Sequence of chain 1.B:
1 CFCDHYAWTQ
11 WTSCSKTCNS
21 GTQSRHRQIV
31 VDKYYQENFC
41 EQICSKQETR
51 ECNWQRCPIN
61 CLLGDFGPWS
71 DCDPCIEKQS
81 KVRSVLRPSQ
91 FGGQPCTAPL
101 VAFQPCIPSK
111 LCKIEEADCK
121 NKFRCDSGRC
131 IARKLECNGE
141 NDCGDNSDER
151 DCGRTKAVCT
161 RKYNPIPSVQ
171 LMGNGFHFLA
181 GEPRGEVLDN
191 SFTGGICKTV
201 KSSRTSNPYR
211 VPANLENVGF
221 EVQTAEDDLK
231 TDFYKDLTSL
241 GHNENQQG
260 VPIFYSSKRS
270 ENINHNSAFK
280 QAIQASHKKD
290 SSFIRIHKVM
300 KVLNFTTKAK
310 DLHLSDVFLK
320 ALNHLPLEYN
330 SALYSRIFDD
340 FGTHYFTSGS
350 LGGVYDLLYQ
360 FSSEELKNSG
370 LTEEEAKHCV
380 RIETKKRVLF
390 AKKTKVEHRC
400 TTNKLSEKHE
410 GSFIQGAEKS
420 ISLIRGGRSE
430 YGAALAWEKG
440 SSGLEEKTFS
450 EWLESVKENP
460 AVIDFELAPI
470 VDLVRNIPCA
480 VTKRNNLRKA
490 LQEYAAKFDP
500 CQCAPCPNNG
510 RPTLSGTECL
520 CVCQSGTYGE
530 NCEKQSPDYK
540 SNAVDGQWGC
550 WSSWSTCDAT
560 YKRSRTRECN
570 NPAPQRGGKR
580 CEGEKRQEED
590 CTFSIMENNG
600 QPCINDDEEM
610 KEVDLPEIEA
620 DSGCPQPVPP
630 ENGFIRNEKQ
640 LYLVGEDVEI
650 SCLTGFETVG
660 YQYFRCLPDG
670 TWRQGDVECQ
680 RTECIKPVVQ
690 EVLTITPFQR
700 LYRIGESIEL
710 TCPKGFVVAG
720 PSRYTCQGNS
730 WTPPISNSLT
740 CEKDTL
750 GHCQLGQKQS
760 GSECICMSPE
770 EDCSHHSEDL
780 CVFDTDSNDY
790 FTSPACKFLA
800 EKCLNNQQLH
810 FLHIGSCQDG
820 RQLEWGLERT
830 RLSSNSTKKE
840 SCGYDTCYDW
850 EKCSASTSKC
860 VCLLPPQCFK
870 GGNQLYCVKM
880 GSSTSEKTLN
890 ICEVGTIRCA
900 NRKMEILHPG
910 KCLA

A protein and the small-molecule ligand that binds it are described below.
Small molecule (SMILES): OC[C@H]1O[C@H](O)[C@@H](O)[C@@H](O)[C@@H]1O

Binding-site contacts:
Ligand atom C4 contacts residue TRP11 of chain 1.B at 4.1 Å (hydrophobic).
Ligand atom O2 contacts residue TRP11 of chain 1.B at 3.7 Å.
Ligand atom C3 contacts residue TRP11 of chain 1.B at 3.6 Å (hydrophobic).
Ligand atom C1 contacts residue TRP11 of chain 1.B at 1.4 Å (hydrophobic).
Ligand atom C5 contacts residue TRP11 of chain 1.B at 3.3 Å (hydrophobic).
Ligand atom O5 contacts residue TRP11 of chain 1.B at 2.4 Å.
Ligand atom O6 contacts residue ARG50 of chain 1.B at 4.0 Å.
Ligand atom C2 contacts residue TRP11 of chain 1.B at 2.7 Å (hydrophobic).
Ligand atom C5 contacts residue ARG50 of chain 1.B at 4.1 Å.
Ligand atom O2 contacts residue GLN10 of chain 1.B at 4.1 Å.
Ligand atom O5 contacts residue ARG50 of chain 1.B at 3.8 Å.
Ligand atom C1 contacts residue ARG50 of chain 1.B at 3.9 Å.